Sequence of chain 1.D:
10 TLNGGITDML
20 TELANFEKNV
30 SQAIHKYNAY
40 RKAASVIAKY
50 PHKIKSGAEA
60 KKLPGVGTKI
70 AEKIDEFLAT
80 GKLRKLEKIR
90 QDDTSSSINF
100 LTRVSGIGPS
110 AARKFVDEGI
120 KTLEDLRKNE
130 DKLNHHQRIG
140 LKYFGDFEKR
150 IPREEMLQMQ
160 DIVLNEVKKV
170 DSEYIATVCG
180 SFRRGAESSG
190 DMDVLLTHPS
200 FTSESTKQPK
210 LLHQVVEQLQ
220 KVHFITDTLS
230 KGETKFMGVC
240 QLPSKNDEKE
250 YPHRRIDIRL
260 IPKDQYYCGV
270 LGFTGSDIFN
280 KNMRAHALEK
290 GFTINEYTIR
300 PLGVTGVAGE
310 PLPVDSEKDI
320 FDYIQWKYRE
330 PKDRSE

Binding-site contacts:
Ligand atom PA contacts residue NA1 of chain 1.O at 3.3 Å.
Ligand atom O2' contacts residue GLY271 of chain 1.D at 2.6 Å (h-bond).
Ligand atom O2G contacts residue SER188 of chain 1.D at 3.6 Å.
Ligand atom N7 contacts residue ASP276 of chain 1.D at 3.2 Å.
Ligand atom O3B contacts residue MN1 of chain 1.L at 3.5 Å.
Ligand atom O3' contacts residue THR273 of chain 1.D at 3.1 Å.
Ligand atom O3G contacts residue GLY189 of chain 1.D at 3.5 Å.
Ligand atom O1G contacts residue MN1 of chain 1.L at 2.0 Å.
Ligand atom O2B contacts residue ARG183 of chain 1.D at 3.0 Å (salt-bridge).
Ligand atom PG contacts residue GLY189 of chain 1.D at 3.5 Å.
Ligand atom PG contacts residue MN1 of chain 1.L at 3.3 Å.
Ligand atom O1B contacts residue SER180 of chain 1.D at 3.0 Å (h-bond).
Ligand atom O3' contacts residue GLY274 of chain 1.D at 3.1 Å (h-bond).
Ligand atom O1B contacts residue GLY179 of chain 1.D at 3.7 Å.
Ligand atom C5 contacts residue ASP276 of chain 1.D at 3.9 Å.
Ligand atom O1B contacts residue ASP192 of chain 1.D at 3.1 Å (salt-bridge).
Ligand atom PA contacts residue MN1 of chain 1.L at 3.3 Å.
Ligand atom O3' contacts residue PHE272 of chain 1.D at 2.9 Å.
Ligand atom O2G contacts residue ARG149 of chain 1.D at 3.8 Å.
Ligand atom O8 contacts residue ASP276 of chain 1.D at 3.3 Å.
Ligand atom C8 contacts residue ASP276 of chain 1.D at 3.2 Å.
Ligand atom O1G contacts residue SER180 of chain 1.D at 3.7 Å.
Ligand atom O2A contacts residue NA1 of chain 1.O at 2.7 Å (h-bond).
Ligand atom O2A contacts residue MN1 of chain 1.L at 2.0 Å.
Ligand atom C5' contacts residue ASP192 of chain 1.D at 3.5 Å.
Ligand atom O1A contacts residue NA1 of chain 1.O at 3.3 Å (h-bond).
Ligand atom O3' contacts residue GLY271 of chain 1.D at 3.6 Å.
Ligand atom O1B contacts residue MN1 of chain 1.L at 2.2 Å.
Ligand atom O1G contacts residue GLY189 of chain 1.D at 3.5 Å (h-bond).
Ligand atom O3A contacts residue MN1 of chain 1.L at 3.4 Å.
Ligand atom PB contacts residue MN1 of chain 1.L at 3.1 Å.
Ligand atom C2' contacts residue GLY271 of chain 1.D at 3.8 Å.
Ligand atom O5' contacts residue NA1 of chain 1.O at 3.5 Å (h-bond).
Ligand atom O3G contacts residue MN1 of chain 1.R at 3.1 Å.
Ligand atom O2A contacts residue ASP190 of chain 1.D at 2.9 Å (salt-bridge).
Ligand atom O2' contacts residue ASN279 of chain 1.D at 2.8 Å (h-bond).
Ligand atom O2G contacts residue GLY189 of chain 1.D at 2.7 Å (h-bond).
Ligand atom O2A contacts residue ASP192 of chain 1.D at 2.9 Å (salt-bridge).
Ligand atom O1G contacts residue ASP190 of chain 1.D at 2.8 Å (salt-bridge).
Ligand atom O2G contacts residue SER180 of chain 1.D at 3.4 Å.

This small molecule binds to this protein.
Small molecule (SMILES): Nc1nc2c([nH]c(=O)n2[C@@H]2O[C@H](CO[P](=O)(O)O[P](=O)(O)OP(=O)(O)O)[C@@H](O)[C@H]2O)c(=O)[nH]1